Sequence of chain 1.D:
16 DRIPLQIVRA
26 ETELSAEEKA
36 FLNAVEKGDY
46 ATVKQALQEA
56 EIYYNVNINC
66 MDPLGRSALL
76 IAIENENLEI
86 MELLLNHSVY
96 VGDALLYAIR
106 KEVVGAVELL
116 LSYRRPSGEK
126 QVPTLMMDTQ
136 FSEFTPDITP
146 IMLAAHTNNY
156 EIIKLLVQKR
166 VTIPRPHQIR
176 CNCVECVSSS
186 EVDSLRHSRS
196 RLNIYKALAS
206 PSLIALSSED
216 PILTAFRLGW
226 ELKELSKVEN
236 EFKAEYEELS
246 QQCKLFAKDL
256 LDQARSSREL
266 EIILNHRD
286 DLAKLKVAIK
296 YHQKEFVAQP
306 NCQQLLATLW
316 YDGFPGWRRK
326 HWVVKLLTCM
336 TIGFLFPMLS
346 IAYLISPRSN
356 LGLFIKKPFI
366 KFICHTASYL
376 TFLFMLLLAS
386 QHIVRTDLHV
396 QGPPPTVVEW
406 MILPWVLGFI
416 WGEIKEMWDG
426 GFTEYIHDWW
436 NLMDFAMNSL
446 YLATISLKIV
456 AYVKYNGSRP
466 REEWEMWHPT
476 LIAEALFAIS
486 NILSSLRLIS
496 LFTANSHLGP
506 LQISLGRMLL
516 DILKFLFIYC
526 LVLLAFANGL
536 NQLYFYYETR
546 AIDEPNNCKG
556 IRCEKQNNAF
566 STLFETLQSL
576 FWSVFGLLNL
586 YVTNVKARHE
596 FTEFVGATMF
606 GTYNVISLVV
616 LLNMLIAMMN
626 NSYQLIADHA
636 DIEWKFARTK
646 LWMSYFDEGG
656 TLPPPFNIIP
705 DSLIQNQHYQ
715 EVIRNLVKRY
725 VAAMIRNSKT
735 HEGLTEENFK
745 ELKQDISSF

Sequence of chain 1.E:
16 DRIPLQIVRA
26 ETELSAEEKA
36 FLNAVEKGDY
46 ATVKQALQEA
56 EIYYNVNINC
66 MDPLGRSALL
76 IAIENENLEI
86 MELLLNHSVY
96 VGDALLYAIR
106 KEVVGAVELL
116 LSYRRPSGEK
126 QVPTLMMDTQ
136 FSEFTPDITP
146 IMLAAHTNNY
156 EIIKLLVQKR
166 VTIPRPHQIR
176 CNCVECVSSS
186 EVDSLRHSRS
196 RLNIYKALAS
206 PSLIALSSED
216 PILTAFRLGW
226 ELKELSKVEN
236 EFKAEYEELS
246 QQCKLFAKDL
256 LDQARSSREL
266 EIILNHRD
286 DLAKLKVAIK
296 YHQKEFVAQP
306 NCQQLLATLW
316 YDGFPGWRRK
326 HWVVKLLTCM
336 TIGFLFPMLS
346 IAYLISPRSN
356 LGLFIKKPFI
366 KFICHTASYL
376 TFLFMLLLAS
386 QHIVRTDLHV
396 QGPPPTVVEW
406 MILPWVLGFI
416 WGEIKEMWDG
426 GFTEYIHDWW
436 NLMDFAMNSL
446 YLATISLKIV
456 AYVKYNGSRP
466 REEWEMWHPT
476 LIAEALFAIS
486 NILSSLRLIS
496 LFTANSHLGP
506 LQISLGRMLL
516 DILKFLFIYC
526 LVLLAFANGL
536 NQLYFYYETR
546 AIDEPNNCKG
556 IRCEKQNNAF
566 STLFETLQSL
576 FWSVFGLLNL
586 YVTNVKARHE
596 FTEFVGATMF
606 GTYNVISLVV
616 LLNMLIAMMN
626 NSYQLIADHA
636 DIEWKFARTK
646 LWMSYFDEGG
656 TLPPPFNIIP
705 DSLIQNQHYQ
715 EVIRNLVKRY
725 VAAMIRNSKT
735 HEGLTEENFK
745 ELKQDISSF

This small molecule binds to this protein.
Small molecule (SMILES): CC(C)CCC[C@@H](C)[C@H]1CC[C@H]2[C@@H]3CC=C4C[C@@H](OC(=O)CCC(=O)O)CC[C@]4(C)[C@H]3CC[C@]12C

Binding-site contacts:
Ligand atom CAV contacts residue ALA499 of chain 1.E at 3.7 Å (hydrophobic).
Ligand atom CAK contacts residue PHE497 of chain 1.E at 4.5 Å (hydrophobic).
Ligand atom CAQ contacts residue PHE497 of chain 1.E at 3.6 Å (hydrophobic).
Ligand atom CAX contacts residue TRP315 of chain 1.E at 4.2 Å (hydrophobic).
Ligand atom CAK contacts residue LEU496 of chain 1.E at 4.0 Å (hydrophobic).
Ligand atom OAH contacts residue TRP315 of chain 1.E at 3.0 Å (h-bond).
Ligand atom CAZ contacts residue LEU496 of chain 1.E at 4.4 Å (hydrophobic).
Ligand atom CAL contacts residue TYR316 of chain 1.E at 3.4 Å (hydrophobic).
Ligand atom CAX contacts residue PHE364 of chain 1.E at 4.4 Å (hydrophobic).
Ligand atom CAE contacts residue LEU493 of chain 1.E at 3.8 Å (hydrophobic).
Ligand atom CAI contacts residue LEU496 of chain 1.E at 3.7 Å (hydrophobic).
Ligand atom CAP contacts residue PHE522 of chain 1.D at 3.7 Å (hydrophobic).
Ligand atom CAX contacts residue TYR316 of chain 1.E at 3.5 Å (hydrophobic).
Ligand atom OAF contacts residue PHE367 of chain 1.E at 4.4 Å.
Ligand atom OAH contacts residue TRP647 of chain 1.E at 4.4 Å.
Ligand atom CAL contacts residue ALA499 of chain 1.E at 3.6 Å (hydrophobic).
Ligand atom CAC contacts residue LEU375 of chain 1.E at 3.9 Å (hydrophobic).
Ligand atom OAG contacts residue ALA499 of chain 1.E at 3.3 Å (h-bond).
Ligand atom CAD contacts residue THR371 of chain 1.E at 3.7 Å.
Ligand atom CAV contacts residue ASN500 of chain 1.E at 4.2 Å.
Ligand atom CAB contacts residue PHE522 of chain 1.D at 4.3 Å (hydrophobic).
Ligand atom CBB contacts residue LEU493 of chain 1.E at 3.9 Å (hydrophobic).
Ligand atom OAF contacts residue ALA499 of chain 1.E at 3.0 Å (h-bond).
Ligand atom CBB contacts residue LEU375 of chain 1.E at 4.3 Å (hydrophobic).
Ligand atom CAX contacts residue ALA499 of chain 1.E at 3.5 Å (hydrophobic).
Ligand atom CAE contacts residue LEU375 of chain 1.E at 4.1 Å (hydrophobic).
Ligand atom CAO contacts residue LEU526 of chain 1.D at 4.0 Å (hydrophobic).
Ligand atom OAH contacts residue PHE364 of chain 1.E at 3.9 Å.
Ligand atom CAP contacts residue PHE497 of chain 1.E at 4.4 Å (hydrophobic).
Ligand atom CAD contacts residue PHE367 of chain 1.E at 4.0 Å (hydrophobic).
Ligand atom CAO contacts residue LEU493 of chain 1.E at 4.3 Å (hydrophobic).
Ligand atom OAH contacts residue TYR316 of chain 1.E at 2.8 Å (h-bond).
Ligand atom CAI contacts residue ASN500 of chain 1.E at 4.1 Å.
Ligand atom OAG contacts residue ASN500 of chain 1.E at 3.4 Å.
Ligand atom CAQ contacts residue PHE522 of chain 1.D at 4.0 Å (hydrophobic).
Ligand atom CAY contacts residue ASN500 of chain 1.E at 4.5 Å.
Ligand atom CAY contacts residue ALA499 of chain 1.E at 3.7 Å (hydrophobic).
Ligand atom CAN contacts residue LEU526 of chain 1.D at 4.4 Å (hydrophobic).
Ligand atom CBA contacts residue CYS525 of chain 1.D at 4.4 Å (hydrophobic).
Ligand atom CAM contacts residue ALA499 of chain 1.E at 4.2 Å (hydrophobic).